Binding-site contacts:
Ligand atom C11 contacts residue GLY102 of chain 1.K at 3.6 Å.
Ligand atom C20 contacts residue LEU24 of chain 1.K at 3.7 Å (hydrophobic).
Ligand atom C12 contacts residue LEU151 of chain 1.K at 3.8 Å (hydrophobic).
Ligand atom C9 contacts residue LEU24 of chain 1.K at 3.7 Å (hydrophobic).
Ligand atom O1 contacts residue ALA45 of chain 1.K at 3.8 Å.
Ligand atom O2 contacts residue ASP107 of chain 1.K at 3.6 Å.
Ligand atom C19 contacts residue LEU24 of chain 1.K at 3.7 Å (hydrophobic).
Ligand atom C23 contacts residue PRO103 of chain 1.K at 3.9 Å (hydrophobic).
Ligand atom O1 contacts residue TYR101 of chain 1.K at 2.9 Å (h-bond).
Ligand atom C8 contacts residue GLY25 of chain 1.K at 3.7 Å.
Ligand atom C1 contacts residue ASP107 of chain 1.K at 3.2 Å.
Ligand atom C15 contacts residue MET98 of chain 1.K at 3.5 Å (hydrophobic).
Ligand atom C13 contacts residue LEU151 of chain 1.K at 3.5 Å (hydrophobic).
Ligand atom O2 contacts residue PRO103 of chain 1.K at 3.5 Å.
Ligand atom C25 contacts residue GLY102 of chain 1.K at 3.9 Å.
Ligand atom C27 contacts residue ASP107 of chain 1.K at 3.6 Å.
Ligand atom C2 contacts residue ASP107 of chain 1.K at 3.5 Å.
Ligand atom N1 contacts residue CYS104 of chain 1.K at 3.8 Å.
Ligand atom N5 contacts residue MET98 of chain 1.K at 3.5 Å.
Ligand atom C20 contacts residue TYR101 of chain 1.K at 3.5 Å (hydrophobic).
Ligand atom C26 contacts residue LEU151 of chain 1.K at 3.7 Å (hydrophobic).
Ligand atom C18 contacts residue LEU151 of chain 1.K at 3.5 Å (hydrophobic).
Ligand atom N6 contacts residue LEU24 of chain 1.K at 3.7 Å.
Ligand atom N3 contacts residue GLY102 of chain 1.K at 3.8 Å.
Ligand atom N1 contacts residue ASP107 of chain 1.K at 2.7 Å (salt-bridge).
Ligand atom C9 contacts residue GLY25 of chain 1.K at 3.9 Å.
Ligand atom C3 contacts residue CYS104 of chain 1.K at 1.8 Å (hydrophobic).
Ligand atom C3 contacts residue ASP107 of chain 1.K at 3.7 Å.
Ligand atom C5 contacts residue CYS104 of chain 1.K at 3.4 Å (hydrophobic).
Ligand atom C2 contacts residue CYS104 of chain 1.K at 2.9 Å (hydrophobic).
Ligand atom C19 contacts residue GLY102 of chain 1.K at 3.7 Å.
Ligand atom C4 contacts residue CYS104 of chain 1.K at 3.0 Å (hydrophobic).
Ligand atom C24 contacts residue LEU24 of chain 1.K at 3.5 Å (hydrophobic).
Ligand atom O2 contacts residue CYS104 of chain 1.K at 2.6 Å (h-bond).
Ligand atom N6 contacts residue TYR101 of chain 1.K at 3.0 Å (h-bond).
Ligand atom C14 contacts residue PRO99 of chain 1.K at 3.8 Å (hydrophobic).
Ligand atom N6 contacts residue GLY102 of chain 1.K at 3.5 Å (h-bond).
Ligand atom C4 contacts residue GLU148 of chain 1.K at 3.6 Å.
Ligand atom C19 contacts residue TYR101 of chain 1.K at 3.5 Å (hydrophobic).
Ligand atom N2 contacts residue LEU151 of chain 1.K at 3.8 Å.

Sequence of chain 1.K:
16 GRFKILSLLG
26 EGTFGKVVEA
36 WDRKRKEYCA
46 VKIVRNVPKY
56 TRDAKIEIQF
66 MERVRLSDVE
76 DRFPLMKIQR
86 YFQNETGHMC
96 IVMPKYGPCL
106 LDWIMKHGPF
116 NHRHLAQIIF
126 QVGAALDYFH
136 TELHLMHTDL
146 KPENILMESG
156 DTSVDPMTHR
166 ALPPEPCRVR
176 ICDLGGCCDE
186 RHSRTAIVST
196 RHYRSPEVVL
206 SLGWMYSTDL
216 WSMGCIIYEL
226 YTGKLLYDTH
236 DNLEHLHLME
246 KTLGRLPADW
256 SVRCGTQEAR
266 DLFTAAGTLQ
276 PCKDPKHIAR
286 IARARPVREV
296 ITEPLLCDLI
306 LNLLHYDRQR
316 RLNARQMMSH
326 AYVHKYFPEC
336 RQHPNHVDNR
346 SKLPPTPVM

This small molecule binds to this protein.
Small molecule (SMILES): Cc1cc(C(=O)Nc2nc3cccc(C)c3n2[C@@H]2CCCCN(C(=O)C=CCN(C)C)C2)ccn1